Sequence of chain 1.B:
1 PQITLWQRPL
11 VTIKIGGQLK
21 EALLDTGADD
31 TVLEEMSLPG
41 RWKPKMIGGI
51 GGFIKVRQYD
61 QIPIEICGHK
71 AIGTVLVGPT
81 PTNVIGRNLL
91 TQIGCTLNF

Binding-site contacts:
Ligand atom O5 contacts residue GLY48 of chain 1.B at 3.5 Å (h-bond).
Ligand atom C9 contacts residue GLY27 of chain 1.B at 3.6 Å.
Ligand atom O6 contacts residue ASP29 of chain 1.A at 2.9 Å (salt-bridge).
Ligand atom C5 contacts residue ILE50 of chain 1.B at 3.5 Å (hydrophobic).
Ligand atom C19 contacts residue ARG8 of chain 1.A at 3.6 Å.
Ligand atom C28 contacts residue LEU23 of chain 1.B at 3.3 Å (hydrophobic).
Ligand atom O4 contacts residue GLY27 of chain 1.B at 3.6 Å.
Ligand atom O1 contacts residue ASP25 of chain 1.A at 3.3 Å (salt-bridge).
Ligand atom C35 contacts residue ILE47 of chain 1.A at 3.7 Å (hydrophobic).
Ligand atom C37 contacts residue ASP29 of chain 1.A at 3.6 Å.
Ligand atom C21 contacts residue PRO81 of chain 1.A at 3.5 Å (hydrophobic).
Ligand atom C3 contacts residue GLY48 of chain 1.A at 3.3 Å.
Ligand atom O3 contacts residue GLY49 of chain 1.B at 3.1 Å.
Ligand atom N5 contacts residue GLY48 of chain 1.A at 2.9 Å (h-bond).
Ligand atom C17 contacts residue GLY48 of chain 1.B at 3.4 Å.
Ligand atom C7 contacts residue ASP25 of chain 1.A at 3.5 Å.
Ligand atom C27 contacts residue GLY27 of chain 1.A at 3.4 Å.
Ligand atom O1 contacts residue GLY27 of chain 1.A at 3.5 Å (h-bond).
Ligand atom C20 contacts residue ILE50 of chain 1.B at 3.5 Å (hydrophobic).
Ligand atom N4 contacts residue GLY48 of chain 1.B at 2.9 Å (h-bond).
Ligand atom C34 contacts residue GLY48 of chain 1.A at 3.5 Å.
Ligand atom O1 contacts residue ALA28 of chain 1.A at 3.6 Å.
Ligand atom C27 contacts residue LEU23 of chain 1.B at 3.2 Å (hydrophobic).
Ligand atom C6 contacts residue ALA28 of chain 1.A at 3.6 Å (hydrophobic).
Ligand atom O2 contacts residue GLY49 of chain 1.A at 3.3 Å.
Ligand atom C21 contacts residue GLY49 of chain 1.B at 3.3 Å.
Ligand atom N3 contacts residue GLY27 of chain 1.B at 3.1 Å (h-bond).
Ligand atom O4 contacts residue ASP29 of chain 1.B at 3.0 Å (salt-bridge).
Ligand atom C19 contacts residue ASP29 of chain 1.B at 3.3 Å.
Ligand atom C1 contacts residue ASP25 of chain 1.B at 3.5 Å.
Ligand atom C37 contacts residue ARG8 of chain 1.B at 3.6 Å.
Ligand atom C21 contacts residue GLY48 of chain 1.B at 3.4 Å.
Ligand atom C8 contacts residue ASP25 of chain 1.A at 2.9 Å.
Ligand atom C18 contacts residue GLY48 of chain 1.B at 3.7 Å.
Ligand atom C25 contacts residue ASP25 of chain 1.B at 3.4 Å.
Ligand atom C9 contacts residue ASP25 of chain 1.A at 3.0 Å.
Ligand atom C17 contacts residue ILE50 of chain 1.A at 3.6 Å (hydrophobic).
Ligand atom C22 contacts residue GLY48 of chain 1.B at 3.5 Å.
Ligand atom C20 contacts residue GLY49 of chain 1.B at 3.6 Å.
Ligand atom O1 contacts residue ASP25 of chain 1.B at 2.9 Å (salt-bridge).

Sequence of chain 1.A:
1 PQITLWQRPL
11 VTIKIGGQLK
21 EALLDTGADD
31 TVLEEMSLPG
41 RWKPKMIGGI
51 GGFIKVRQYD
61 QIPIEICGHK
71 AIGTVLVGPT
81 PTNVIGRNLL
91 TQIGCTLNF

A protein and the small-molecule ligand that binds it are described below.
Small molecule (SMILES): COC(=O)N[C@H](C(=O)NN(CCC[C@@]1(O)Cc2ccc(cc2)C/C=C\CNC(=O)[C@H](C(C)(C)C)NC1=O)Cc1ccc(Br)cc1)C(C)(C)C